Sequence of chain 1.A:
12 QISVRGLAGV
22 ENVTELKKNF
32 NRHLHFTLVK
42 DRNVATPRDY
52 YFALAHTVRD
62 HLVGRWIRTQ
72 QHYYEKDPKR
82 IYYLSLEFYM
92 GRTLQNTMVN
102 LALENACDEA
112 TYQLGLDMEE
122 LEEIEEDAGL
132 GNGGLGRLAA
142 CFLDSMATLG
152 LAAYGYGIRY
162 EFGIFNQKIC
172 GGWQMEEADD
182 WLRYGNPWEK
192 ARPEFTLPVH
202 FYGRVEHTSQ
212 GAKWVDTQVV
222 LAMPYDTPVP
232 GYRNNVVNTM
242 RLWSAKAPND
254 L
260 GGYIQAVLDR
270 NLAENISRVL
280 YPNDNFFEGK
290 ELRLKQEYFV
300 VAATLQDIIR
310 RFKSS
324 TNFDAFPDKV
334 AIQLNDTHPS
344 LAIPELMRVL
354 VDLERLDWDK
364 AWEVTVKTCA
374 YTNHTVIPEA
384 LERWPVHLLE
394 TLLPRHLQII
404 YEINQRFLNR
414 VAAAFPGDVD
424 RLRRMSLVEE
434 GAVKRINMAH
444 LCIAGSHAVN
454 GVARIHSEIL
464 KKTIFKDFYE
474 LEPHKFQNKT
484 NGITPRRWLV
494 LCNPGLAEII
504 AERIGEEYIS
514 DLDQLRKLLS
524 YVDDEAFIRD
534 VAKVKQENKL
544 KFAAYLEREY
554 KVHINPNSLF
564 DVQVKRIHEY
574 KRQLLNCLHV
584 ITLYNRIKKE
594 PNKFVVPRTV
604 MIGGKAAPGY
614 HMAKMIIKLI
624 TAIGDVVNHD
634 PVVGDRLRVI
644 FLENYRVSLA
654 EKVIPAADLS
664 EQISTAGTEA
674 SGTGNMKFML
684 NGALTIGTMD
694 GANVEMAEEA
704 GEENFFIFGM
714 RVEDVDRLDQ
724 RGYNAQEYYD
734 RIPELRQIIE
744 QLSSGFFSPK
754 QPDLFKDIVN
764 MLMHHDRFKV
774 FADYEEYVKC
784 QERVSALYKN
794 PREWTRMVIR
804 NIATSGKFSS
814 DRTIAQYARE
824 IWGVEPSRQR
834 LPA

This protein binds this small molecule.
Small molecule (SMILES): OC[C@H]1O[C@H](O[C@H]2[C@H](O)[C@@H](O)[C@@H](O[C@H]3[C@H](O)[C@@H](O)[C@@H](O[C@H]4[C@H](O)[C@@H](O)[C@@H](O[C@H]5[C@H](O)[C@@H](O)[C@@H](O)O[C@@H]5CO)O[C@@H]4CO)O[C@@H]3CO)O[C@@H]2CO)[C@H](O)[C@@H](O)[C@@H]1O

Binding-site contacts:
Ligand atom O2 contacts residue GLU433 of chain 1.A at 2.7 Å (salt-bridge).
Ligand atom C1 contacts residue TYR404 of chain 1.A at 3.7 Å (hydrophobic).
Ligand atom O3 contacts residue SER429 of chain 1.A at 2.7 Å (h-bond).
Ligand atom C6 contacts residue TYR404 of chain 1.A at 3.5 Å (hydrophobic).
Ligand atom C6 contacts residue GLN408 of chain 1.A at 3.9 Å.
Ligand atom C3 contacts residue LYS437 of chain 1.A at 3.8 Å.
Ligand atom O2 contacts residue LYS437 of chain 1.A at 2.6 Å (salt-bridge).
Ligand atom O6 contacts residue GLU405 of chain 1.A at 3.4 Å (salt-bridge).
Ligand atom O5 contacts residue ASN407 of chain 1.A at 2.9 Å (h-bond).
Ligand atom O2 contacts residue SER429 of chain 1.A at 4.0 Å.
Ligand atom C4 contacts residue LEU411 of chain 1.A at 4.3 Å (hydrophobic).
Ligand atom O2 contacts residue ARG426 of chain 1.A at 3.5 Å.
Ligand atom O6 contacts residue ASN407 of chain 1.A at 3.0 Å (h-bond).
Ligand atom O3 contacts residue VAL431 of chain 1.A at 3.2 Å (h-bond).
Ligand atom C2 contacts residue VAL431 of chain 1.A at 4.0 Å (hydrophobic).
Ligand atom O2 contacts residue VAL431 of chain 1.A at 4.0 Å.
Ligand atom C2 contacts residue LYS437 of chain 1.A at 3.5 Å.
Ligand atom O6 contacts residue TYR404 of chain 1.A at 2.6 Å (h-bond).
Ligand atom C6 contacts residue ASN407 of chain 1.A at 3.6 Å.
Ligand atom O3 contacts residue ARG426 of chain 1.A at 3.0 Å.
Ligand atom O5 contacts residue VAL431 of chain 1.A at 4.0 Å.
Ligand atom C3 contacts residue SER429 of chain 1.A at 3.8 Å.
Ligand atom O4 contacts residue GLU433 of chain 1.A at 3.9 Å.
Ligand atom C1 contacts residue VAL431 of chain 1.A at 4.0 Å (hydrophobic).
Ligand atom C5 contacts residue ASN407 of chain 1.A at 3.9 Å.
Ligand atom O5 contacts residue LEU411 of chain 1.A at 4.2 Å.
Ligand atom O6 contacts residue LEU411 of chain 1.A at 3.6 Å.
Ligand atom C1 contacts residue ASN407 of chain 1.A at 3.9 Å.
Ligand atom C3 contacts residue GLU433 of chain 1.A at 3.5 Å.
Ligand atom O6 contacts residue GLN408 of chain 1.A at 3.7 Å.
Ligand atom C6 contacts residue GLU405 of chain 1.A at 3.7 Å.
Ligand atom O3 contacts residue LYS437 of chain 1.A at 3.0 Å (salt-bridge).
Ligand atom O3 contacts residue TYR404 of chain 1.A at 4.2 Å.
Ligand atom C1 contacts residue GLU433 of chain 1.A at 3.8 Å.
Ligand atom C4 contacts residue SER429 of chain 1.A at 4.3 Å.
Ligand atom O3 contacts residue GLU433 of chain 1.A at 3.1 Å (salt-bridge).
Ligand atom C2 contacts residue SER429 of chain 1.A at 3.9 Å.
Ligand atom C4 contacts residue TYR404 of chain 1.A at 4.0 Å (hydrophobic).
Ligand atom O5 contacts residue TYR404 of chain 1.A at 3.3 Å.
Ligand atom C2 contacts residue GLU433 of chain 1.A at 3.7 Å.